Binding-site contacts:
Ligand atom C2 contacts residue THR45 of chain 1.B at 3.4 Å.
Ligand atom O2P contacts residue PHE120 of chain 1.B at 3.4 Å (h-bond).
Ligand atom O2P contacts residue HIS12 of chain 1.B at 2.7 Å (h-bond).
Ligand atom O3P contacts residue PHE120 of chain 1.B at 3.5 Å (h-bond).
Ligand atom N4 contacts residue PHE120 of chain 1.B at 4.0 Å.
Ligand atom N4 contacts residue THR45 of chain 1.B at 3.5 Å (h-bond).
Ligand atom O3P contacts residue HIS119 of chain 1.B at 3.1 Å.
Ligand atom O4' contacts residue VAL43 of chain 1.B at 3.2 Å (h-bond).
Ligand atom O1P contacts residue HIS119 of chain 1.B at 3.3 Å.
Ligand atom C2' contacts residue PHE120 of chain 1.B at 3.7 Å (hydrophobic).
Ligand atom C4 contacts residue PHE120 of chain 1.B at 4.0 Å (hydrophobic).
Ligand atom O2 contacts residue THR45 of chain 1.B at 2.6 Å (h-bond).
Ligand atom O2P contacts residue GLN11 of chain 1.B at 3.4 Å (h-bond).
Ligand atom C1' contacts residue VAL43 of chain 1.B at 3.3 Å (hydrophobic).
Ligand atom C2 contacts residue ASN44 of chain 1.B at 3.7 Å.
Ligand atom O2P contacts residue HIS119 of chain 1.B at 3.9 Å.
Ligand atom C5 contacts residue VAL43 of chain 1.B at 3.9 Å (hydrophobic).
Ligand atom C4 contacts residue THR45 of chain 1.B at 3.6 Å.
Ligand atom C5 contacts residue ASP121 of chain 1.B at 3.9 Å.
Ligand atom O4' contacts residue LYS41 of chain 1.B at 3.6 Å.
Ligand atom O2 contacts residue ASN44 of chain 1.B at 3.2 Å.
Ligand atom C2' contacts residue HIS12 of chain 1.B at 3.4 Å.
Ligand atom N4 contacts residue ALA122 of chain 1.B at 3.9 Å.
Ligand atom O2 contacts residue HIS12 of chain 1.B at 3.1 Å.
Ligand atom C2 contacts residue PHE120 of chain 1.B at 3.8 Å (hydrophobic).
Ligand atom C1' contacts residue LYS41 of chain 1.B at 3.5 Å.
Ligand atom N3 contacts residue THR45 of chain 1.B at 2.7 Å (h-bond).
Ligand atom O2' contacts residue ASN44 of chain 1.B at 3.5 Å (h-bond).
Ligand atom O2 contacts residue PHE120 of chain 1.B at 3.8 Å.
Ligand atom C6 contacts residue VAL43 of chain 1.B at 3.5 Å (hydrophobic).
Ligand atom O2' contacts residue GLN11 of chain 1.B at 3.6 Å.
Ligand atom O2' contacts residue HIS12 of chain 1.B at 2.9 Å.
Ligand atom P contacts residue PHE120 of chain 1.B at 3.9 Å.
Ligand atom N3 contacts residue PHE120 of chain 1.B at 3.4 Å.
Ligand atom N1 contacts residue VAL43 of chain 1.B at 3.7 Å.
Ligand atom C2' contacts residue LYS41 of chain 1.B at 3.5 Å.
Ligand atom O2' contacts residue LYS41 of chain 1.B at 2.4 Å (salt-bridge).
Ligand atom C3' contacts residue PHE120 of chain 1.B at 4.0 Å (hydrophobic).
Ligand atom N1 contacts residue PHE120 of chain 1.B at 4.0 Å.
Ligand atom P contacts residue HIS119 of chain 1.B at 3.8 Å.

This small molecule binds to this protein.
Small molecule (SMILES): Nc1ccn([C@@H]2O[C@H](CO)[C@@H](OP(=O)(O)O)[C@H]2O)c(=O)n1

Sequence of chain 1.B:
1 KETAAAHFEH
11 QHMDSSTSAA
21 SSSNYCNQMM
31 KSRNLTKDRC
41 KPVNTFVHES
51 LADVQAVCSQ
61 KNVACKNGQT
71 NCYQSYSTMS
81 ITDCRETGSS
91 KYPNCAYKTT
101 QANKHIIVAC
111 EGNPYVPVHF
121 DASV